Binding-site contacts:
Ligand atom O5 contacts residue ASN1266 of chain 1.A at 2.4 Å (h-bond).
Ligand atom C4 contacts residue ASN1266 of chain 1.A at 4.3 Å.
Ligand atom C2 contacts residue ASN1266 of chain 1.A at 2.5 Å.
Ligand atom C8 contacts residue ASN1266 of chain 1.A at 3.6 Å.
Ligand atom N2 contacts residue ASN1266 of chain 1.A at 3.3 Å (h-bond).
Ligand atom C5 contacts residue ASN1266 of chain 1.A at 3.7 Å.
Ligand atom C3 contacts residue ASN1266 of chain 1.A at 3.7 Å.
Ligand atom C1 contacts residue ASN1266 of chain 1.A at 1.4 Å.
Ligand atom O3 contacts residue ASN1266 of chain 1.A at 3.4 Å.
Ligand atom C7 contacts residue ASN1266 of chain 1.A at 3.8 Å.

Sequence of chain 1.A:
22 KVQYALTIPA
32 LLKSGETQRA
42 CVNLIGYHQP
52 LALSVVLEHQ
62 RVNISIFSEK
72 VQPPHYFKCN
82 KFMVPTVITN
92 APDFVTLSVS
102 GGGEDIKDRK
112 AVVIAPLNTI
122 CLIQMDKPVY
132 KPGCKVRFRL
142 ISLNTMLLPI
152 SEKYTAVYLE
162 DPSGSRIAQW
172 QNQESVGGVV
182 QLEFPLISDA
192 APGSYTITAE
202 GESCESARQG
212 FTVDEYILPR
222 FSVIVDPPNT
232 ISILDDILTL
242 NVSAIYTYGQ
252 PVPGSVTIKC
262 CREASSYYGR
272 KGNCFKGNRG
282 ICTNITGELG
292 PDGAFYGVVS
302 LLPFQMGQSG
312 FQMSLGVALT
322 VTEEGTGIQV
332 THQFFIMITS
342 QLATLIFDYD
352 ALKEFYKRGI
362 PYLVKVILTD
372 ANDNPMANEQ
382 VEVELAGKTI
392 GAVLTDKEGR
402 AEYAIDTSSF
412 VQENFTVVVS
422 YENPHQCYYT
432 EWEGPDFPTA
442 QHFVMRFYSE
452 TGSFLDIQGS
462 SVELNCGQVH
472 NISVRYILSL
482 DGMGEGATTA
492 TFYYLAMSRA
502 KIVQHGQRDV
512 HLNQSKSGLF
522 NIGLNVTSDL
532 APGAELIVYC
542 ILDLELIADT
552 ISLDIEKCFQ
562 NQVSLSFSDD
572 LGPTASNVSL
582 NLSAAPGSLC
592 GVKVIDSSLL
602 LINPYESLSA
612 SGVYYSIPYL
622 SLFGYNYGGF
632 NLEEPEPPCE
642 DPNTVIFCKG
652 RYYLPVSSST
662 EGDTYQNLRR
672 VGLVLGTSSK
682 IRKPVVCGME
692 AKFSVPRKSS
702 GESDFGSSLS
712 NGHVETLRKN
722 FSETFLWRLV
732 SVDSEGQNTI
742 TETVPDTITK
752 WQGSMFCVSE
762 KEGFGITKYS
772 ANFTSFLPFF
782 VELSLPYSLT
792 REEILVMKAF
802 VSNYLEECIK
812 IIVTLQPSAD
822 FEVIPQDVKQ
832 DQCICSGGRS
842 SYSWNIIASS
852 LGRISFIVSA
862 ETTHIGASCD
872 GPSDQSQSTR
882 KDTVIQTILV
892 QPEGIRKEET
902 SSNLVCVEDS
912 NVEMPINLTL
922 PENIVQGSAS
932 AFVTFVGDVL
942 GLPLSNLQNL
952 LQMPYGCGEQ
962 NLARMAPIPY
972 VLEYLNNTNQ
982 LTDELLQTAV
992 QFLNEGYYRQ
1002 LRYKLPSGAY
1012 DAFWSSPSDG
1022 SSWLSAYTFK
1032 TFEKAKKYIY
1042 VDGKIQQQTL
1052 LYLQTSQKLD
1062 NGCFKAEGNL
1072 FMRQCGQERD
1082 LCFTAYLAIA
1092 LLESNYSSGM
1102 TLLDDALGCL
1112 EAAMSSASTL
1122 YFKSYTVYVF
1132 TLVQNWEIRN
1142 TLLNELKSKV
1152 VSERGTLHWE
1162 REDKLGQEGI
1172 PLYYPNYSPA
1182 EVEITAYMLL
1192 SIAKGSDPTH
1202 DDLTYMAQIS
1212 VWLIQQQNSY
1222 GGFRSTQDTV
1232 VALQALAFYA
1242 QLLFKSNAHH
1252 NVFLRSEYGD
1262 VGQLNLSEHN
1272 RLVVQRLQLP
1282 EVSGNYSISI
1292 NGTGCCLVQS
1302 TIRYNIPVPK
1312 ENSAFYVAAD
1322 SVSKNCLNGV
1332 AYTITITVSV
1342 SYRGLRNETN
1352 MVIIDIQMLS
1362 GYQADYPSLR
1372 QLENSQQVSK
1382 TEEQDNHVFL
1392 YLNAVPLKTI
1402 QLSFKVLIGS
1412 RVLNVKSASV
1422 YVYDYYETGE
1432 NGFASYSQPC

The small molecule below binds the protein below.
Small molecule (SMILES): CC(=O)N[C@@H]1[C@@H](O)[C@H](O)[C@@H](CO)O[C@H]1O